Sequence of chain 1.B:
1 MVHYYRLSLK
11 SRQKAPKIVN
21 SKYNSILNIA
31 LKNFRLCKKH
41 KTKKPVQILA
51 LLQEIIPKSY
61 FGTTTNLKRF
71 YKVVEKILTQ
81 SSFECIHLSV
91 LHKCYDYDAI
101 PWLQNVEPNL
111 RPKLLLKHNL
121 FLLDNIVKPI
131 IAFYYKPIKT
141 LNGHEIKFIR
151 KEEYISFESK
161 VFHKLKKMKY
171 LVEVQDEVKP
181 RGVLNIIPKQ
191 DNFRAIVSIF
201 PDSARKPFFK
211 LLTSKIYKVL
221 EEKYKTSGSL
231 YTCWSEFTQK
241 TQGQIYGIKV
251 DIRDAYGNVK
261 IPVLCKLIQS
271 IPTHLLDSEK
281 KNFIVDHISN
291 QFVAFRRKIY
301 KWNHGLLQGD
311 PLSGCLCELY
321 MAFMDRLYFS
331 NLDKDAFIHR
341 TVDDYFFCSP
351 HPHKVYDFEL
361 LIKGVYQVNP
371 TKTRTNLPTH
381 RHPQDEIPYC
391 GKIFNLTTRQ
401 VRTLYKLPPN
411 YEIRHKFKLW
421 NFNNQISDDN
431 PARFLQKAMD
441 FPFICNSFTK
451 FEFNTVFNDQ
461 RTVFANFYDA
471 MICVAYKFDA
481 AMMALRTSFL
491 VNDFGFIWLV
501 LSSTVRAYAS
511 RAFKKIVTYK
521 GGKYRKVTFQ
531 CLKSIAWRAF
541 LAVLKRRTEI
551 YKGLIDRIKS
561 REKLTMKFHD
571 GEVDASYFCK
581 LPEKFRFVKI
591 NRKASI

A protein and the small-molecule ligand that binds it are described below.
Small molecule (SMILES): C/C(=C\C(=O)Nc1ccccc1C(=O)O)c1ccc2ccccc2c1

Binding-site contacts:
Ligand atom C4 contacts residue GLY553 of chain 1.B at 3.5 Å.
Ligand atom C20 contacts residue ARG486 of chain 1.B at 3.2 Å.
Ligand atom C14 contacts residue ILE497 of chain 1.B at 4.0 Å (hydrophobic).
Ligand atom N1 contacts residue PHE494 of chain 1.B at 3.5 Å.
Ligand atom C8 contacts residue LEU554 of chain 1.B at 3.4 Å (hydrophobic).
Ligand atom C4 contacts residue LEU554 of chain 1.B at 3.5 Å (hydrophobic).
Ligand atom C13 contacts residue PHE494 of chain 1.B at 3.6 Å (hydrophobic).
Ligand atom O21 contacts residue TYR551 of chain 1.B at 3.8 Å.
Ligand atom O21 contacts residue MET482 of chain 1.B at 3.8 Å.
Ligand atom C16 contacts residue MET483 of chain 1.B at 3.4 Å (hydrophobic).
Ligand atom O22 contacts residue PHE494 of chain 1.B at 3.9 Å.
Ligand atom C11 contacts residue TYR551 of chain 1.B at 4.0 Å (hydrophobic).
Ligand atom C5 contacts residue LEU554 of chain 1.B at 3.6 Å (hydrophobic).
Ligand atom C14 contacts residue TYR551 of chain 1.B at 3.7 Å (hydrophobic).
Ligand atom C9 contacts residue ILE550 of chain 1.B at 3.8 Å (hydrophobic).
Ligand atom C13 contacts residue ILE550 of chain 1.B at 3.9 Å (hydrophobic).
Ligand atom C17 contacts residue MET483 of chain 1.B at 3.6 Å (hydrophobic).
Ligand atom C14 contacts residue MET482 of chain 1.B at 3.7 Å (hydrophobic).
Ligand atom C3 contacts residue ARG557 of chain 1.B at 3.6 Å.
Ligand atom C2 contacts residue ARG557 of chain 1.B at 3.5 Å.
Ligand atom C3 contacts residue GLY553 of chain 1.B at 4.1 Å.
Ligand atom C16 contacts residue ARG486 of chain 1.B at 3.5 Å.
Ligand atom N1 contacts residue ILE550 of chain 1.B at 3.4 Å.
Ligand atom C19 contacts residue ARG486 of chain 1.B at 3.6 Å.
Ligand atom C1 contacts residue PHE494 of chain 1.B at 4.0 Å (hydrophobic).
Ligand atom C7 contacts residue PHE494 of chain 1.B at 3.8 Å (hydrophobic).
Ligand atom C17 contacts residue PHE494 of chain 1.B at 4.0 Å (hydrophobic).
Ligand atom C12 contacts residue PHE494 of chain 1.B at 3.5 Å (hydrophobic).
Ligand atom C11 contacts residue PHE494 of chain 1.B at 3.6 Å (hydrophobic).
Ligand atom C17 contacts residue ILE550 of chain 1.B at 4.0 Å (hydrophobic).
Ligand atom C18 contacts residue ILE550 of chain 1.B at 4.0 Å (hydrophobic).
Ligand atom O21 contacts residue PHE494 of chain 1.B at 3.4 Å.
Ligand atom C14 contacts residue PHE494 of chain 1.B at 4.0 Å (hydrophobic).
Ligand atom C15 contacts residue ILE550 of chain 1.B at 3.6 Å (hydrophobic).
Ligand atom C6 contacts residue LEU554 of chain 1.B at 4.0 Å (hydrophobic).
Ligand atom C10 contacts residue PHE494 of chain 1.B at 3.9 Å (hydrophobic).
Ligand atom C5 contacts residue GLY553 of chain 1.B at 4.0 Å.
Ligand atom C8 contacts residue GLY553 of chain 1.B at 4.0 Å.
Ligand atom C9 contacts residue LEU554 of chain 1.B at 4.0 Å (hydrophobic).
Ligand atom C15 contacts residue PHE494 of chain 1.B at 3.8 Å (hydrophobic).